The small molecule below binds the protein below.
Small molecule (SMILES): O=C([O-])C(=O)[O-]

Binding-site contacts:
Ligand atom O4 contacts residue ALA244 of chain 1.C at 3.9 Å.
Ligand atom O4 contacts residue MG1 of chain 1.Q at 2.4 Å.
Ligand atom O3 contacts residue ASP247 of chain 1.C at 4.0 Å.
Ligand atom O1 contacts residue GLU223 of chain 1.C at 3.0 Å (salt-bridge).
Ligand atom C1 contacts residue THR279 of chain 1.C at 3.4 Å.
Ligand atom O1 contacts residue MG1 of chain 1.Q at 2.2 Å.
Ligand atom C2 contacts residue MG1 of chain 1.Q at 3.1 Å.
Ligand atom C1 contacts residue GLY246 of chain 1.C at 3.8 Å.
Ligand atom C1 contacts residue ALA244 of chain 1.C at 3.6 Å (hydrophobic).
Ligand atom C2 contacts residue GLU223 of chain 1.C at 3.9 Å.
Ligand atom O2 contacts residue MET242 of chain 1.C at 4.2 Å.
Ligand atom O2 contacts residue MG1 of chain 1.Q at 4.3 Å.
Ligand atom C1 contacts residue MG1 of chain 1.Q at 3.1 Å.
Ligand atom O4 contacts residue LYS221 of chain 1.C at 2.8 Å (salt-bridge).
Ligand atom O3 contacts residue ALA244 of chain 1.C at 3.4 Å.
Ligand atom O2 contacts residue ARG36 of chain 1.C at 4.4 Å.
Ligand atom C1 contacts residue ARG245 of chain 1.C at 4.2 Å.
Ligand atom O2 contacts residue MET311 of chain 1.C at 3.9 Å.
Ligand atom O3 contacts residue GLY246 of chain 1.C at 2.9 Å (h-bond).
Ligand atom C1 contacts residue GLU223 of chain 1.C at 3.7 Å.
Ligand atom O1 contacts residue ASP247 of chain 1.C at 3.0 Å (salt-bridge).
Ligand atom O3 contacts residue MG1 of chain 1.Q at 4.2 Å.
Ligand atom O4 contacts residue GLU223 of chain 1.C at 3.3 Å (salt-bridge).
Ligand atom O2 contacts residue THR279 of chain 1.C at 3.2 Å (h-bond).
Ligand atom O3 contacts residue THR279 of chain 1.C at 2.4 Å (h-bond).
Ligand atom O4 contacts residue ASP247 of chain 1.C at 4.2 Å.
Ligand atom C2 contacts residue THR279 of chain 1.C at 3.7 Å.
Ligand atom O2 contacts residue ALA278 of chain 1.C at 4.3 Å.
Ligand atom O3 contacts residue ARG245 of chain 1.C at 3.5 Å (salt-bridge).
Ligand atom C2 contacts residue ALA244 of chain 1.C at 3.6 Å (hydrophobic).
Ligand atom C1 contacts residue ASP247 of chain 1.C at 3.9 Å.
Ligand atom O1 contacts residue ALA244 of chain 1.C at 3.5 Å (h-bond).
Ligand atom O1 contacts residue GLY246 of chain 1.C at 3.8 Å.
Ligand atom O2 contacts residue LYS221 of chain 1.C at 4.0 Å.
Ligand atom O2 contacts residue ALA244 of chain 1.C at 4.0 Å.
Ligand atom C2 contacts residue LYS221 of chain 1.C at 3.8 Å.

Sequence of chain 1.C:
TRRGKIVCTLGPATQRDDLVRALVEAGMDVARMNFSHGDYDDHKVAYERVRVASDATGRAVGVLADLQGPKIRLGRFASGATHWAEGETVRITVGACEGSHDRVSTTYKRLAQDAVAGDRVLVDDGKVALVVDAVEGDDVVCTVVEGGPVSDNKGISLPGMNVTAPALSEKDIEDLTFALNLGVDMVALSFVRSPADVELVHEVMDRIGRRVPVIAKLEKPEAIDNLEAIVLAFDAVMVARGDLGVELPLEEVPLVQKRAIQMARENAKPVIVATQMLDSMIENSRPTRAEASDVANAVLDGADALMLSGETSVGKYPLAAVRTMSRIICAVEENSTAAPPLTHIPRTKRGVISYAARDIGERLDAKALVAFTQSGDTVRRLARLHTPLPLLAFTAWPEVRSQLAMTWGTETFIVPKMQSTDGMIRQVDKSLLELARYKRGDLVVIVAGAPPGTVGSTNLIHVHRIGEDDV